Sequence of chain 33.A:
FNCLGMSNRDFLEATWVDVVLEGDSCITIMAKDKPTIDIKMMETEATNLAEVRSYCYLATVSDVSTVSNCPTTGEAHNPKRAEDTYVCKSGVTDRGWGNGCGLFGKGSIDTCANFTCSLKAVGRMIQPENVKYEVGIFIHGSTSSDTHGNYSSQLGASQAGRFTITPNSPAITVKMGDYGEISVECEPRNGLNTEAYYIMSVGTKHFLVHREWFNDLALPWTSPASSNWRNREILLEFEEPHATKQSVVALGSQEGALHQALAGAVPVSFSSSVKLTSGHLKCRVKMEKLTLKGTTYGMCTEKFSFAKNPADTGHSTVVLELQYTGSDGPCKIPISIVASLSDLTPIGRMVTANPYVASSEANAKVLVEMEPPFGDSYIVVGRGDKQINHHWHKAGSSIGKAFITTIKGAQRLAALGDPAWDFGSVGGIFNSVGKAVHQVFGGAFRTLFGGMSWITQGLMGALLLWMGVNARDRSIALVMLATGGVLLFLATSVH

A small-molecule ligand and the protein it binds are described below.
Small molecule (SMILES): CC(=O)N[C@@H]1[C@@H](O)[C@H](O)[C@@H](CO)O[C@H]1O

Binding-site contacts:
Ligand atom C1 contacts residue THR89 of chain 33.A at 4.2 Å.
Ligand atom C6 contacts residue THR120 of chain 33.A at 3.8 Å.
Ligand atom C6 contacts residue PHE119 of chain 33.A at 4.0 Å (hydrophobic).
Ligand atom C1 contacts residue ASN118 of chain 33.A at 1.4 Å.
Ligand atom N2 contacts residue ASN118 of chain 33.A at 2.9 Å (h-bond).
Ligand atom O6 contacts residue THR89 of chain 33.A at 3.9 Å.
Ligand atom C4 contacts residue ASN118 of chain 33.A at 4.2 Å.
Ligand atom O6 contacts residue PHE119 of chain 33.A at 2.8 Å (h-bond).
Ligand atom C8 contacts residue ASP67 of chain 33.A at 3.7 Å.
Ligand atom C8 contacts residue SER66 of chain 33.A at 3.6 Å.
Ligand atom C5 contacts residue ASN118 of chain 33.A at 3.6 Å.
Ligand atom N2 contacts residue TYR90 of chain 33.A at 4.4 Å.
Ligand atom C1 contacts residue SER66 of chain 33.A at 4.5 Å.
Ligand atom O6 contacts residue ASN118 of chain 33.A at 4.2 Å.
Ligand atom O5 contacts residue PHE119 of chain 33.A at 3.9 Å.
Ligand atom C7 contacts residue ASN118 of chain 33.A at 3.8 Å.
Ligand atom C3 contacts residue ASN118 of chain 33.A at 3.8 Å.
Ligand atom O5 contacts residue THR120 of chain 33.A at 3.4 Å (h-bond).
Ligand atom C5 contacts residue THR120 of chain 33.A at 4.2 Å.
Ligand atom C8 contacts residue ASN118 of chain 33.A at 3.7 Å.
Ligand atom O6 contacts residue THR120 of chain 33.A at 3.6 Å (h-bond).
Ligand atom O5 contacts residue THR89 of chain 33.A at 4.5 Å.
Ligand atom C2 contacts residue ASN118 of chain 33.A at 2.5 Å.
Ligand atom O5 contacts residue ASN118 of chain 33.A at 2.4 Å (h-bond).